Binding-site contacts:
Ligand atom O5 contacts residue ASN67 of chain 5.A at 2.4 Å (h-bond).
Ligand atom O7 contacts residue ASN67 of chain 5.A at 4.3 Å.
Ligand atom C4 contacts residue ASN67 of chain 5.A at 4.2 Å.
Ligand atom C1 contacts residue ASN67 of chain 5.A at 1.4 Å.
Ligand atom C8 contacts residue PHE90 of chain 5.A at 3.7 Å (hydrophobic).
Ligand atom C7 contacts residue ASN67 of chain 5.A at 3.9 Å.
Ligand atom C3 contacts residue ASN67 of chain 5.A at 3.8 Å.
Ligand atom N2 contacts residue ASN67 of chain 5.A at 2.9 Å (h-bond).
Ligand atom C8 contacts residue ASN67 of chain 5.A at 4.3 Å.
Ligand atom C5 contacts residue ASN67 of chain 5.A at 3.7 Å.
Ligand atom C8 contacts residue MET118 of chain 5.A at 4.3 Å (hydrophobic).
Ligand atom C2 contacts residue ASN67 of chain 5.A at 2.5 Å.

Sequence of chain 5.A:
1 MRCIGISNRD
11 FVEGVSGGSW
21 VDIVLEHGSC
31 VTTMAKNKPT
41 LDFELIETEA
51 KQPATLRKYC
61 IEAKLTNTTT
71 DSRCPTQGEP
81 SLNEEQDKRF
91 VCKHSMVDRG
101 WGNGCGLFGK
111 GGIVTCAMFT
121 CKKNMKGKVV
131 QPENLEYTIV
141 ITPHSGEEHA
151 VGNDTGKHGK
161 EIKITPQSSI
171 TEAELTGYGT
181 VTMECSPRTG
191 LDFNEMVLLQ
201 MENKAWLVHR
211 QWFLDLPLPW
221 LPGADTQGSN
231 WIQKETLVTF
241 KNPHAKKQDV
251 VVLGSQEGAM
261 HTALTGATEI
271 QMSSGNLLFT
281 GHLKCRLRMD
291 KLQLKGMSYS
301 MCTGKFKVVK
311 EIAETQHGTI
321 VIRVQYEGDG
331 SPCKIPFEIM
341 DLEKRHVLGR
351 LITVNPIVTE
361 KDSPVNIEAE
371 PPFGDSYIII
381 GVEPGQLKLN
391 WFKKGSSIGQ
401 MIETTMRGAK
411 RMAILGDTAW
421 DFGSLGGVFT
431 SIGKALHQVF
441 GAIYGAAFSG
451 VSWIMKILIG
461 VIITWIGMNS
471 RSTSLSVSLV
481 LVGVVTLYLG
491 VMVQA

A protein and the small-molecule ligand that binds it are described below.
Small molecule (SMILES): CC(=O)N[C@@H]1[C@@H](O)[C@H](O)[C@@H](CO)O[C@H]1O